Sequence of chain 2.B:
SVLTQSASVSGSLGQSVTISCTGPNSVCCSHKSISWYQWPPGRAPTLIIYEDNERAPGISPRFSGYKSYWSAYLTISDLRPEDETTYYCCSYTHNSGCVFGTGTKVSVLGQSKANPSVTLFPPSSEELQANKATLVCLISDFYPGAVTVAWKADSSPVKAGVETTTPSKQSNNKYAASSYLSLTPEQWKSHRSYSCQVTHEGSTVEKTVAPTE

The small molecule below binds the protein below.
Small molecule (SMILES): CC(=O)N[C@H]1[C@H](O[C@H]2[C@H](O)[C@@H](CO)OC[C@@H]2NC(C)=O)O[C@H](CO)[C@@H](O)[C@@H]1O

Sequence of chain 2.E:
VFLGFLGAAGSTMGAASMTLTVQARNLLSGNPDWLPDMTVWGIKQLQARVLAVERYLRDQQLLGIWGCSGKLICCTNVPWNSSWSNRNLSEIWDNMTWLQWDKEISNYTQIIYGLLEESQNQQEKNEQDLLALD

Binding-site contacts:
Ligand atom C8 contacts residue ASN3 of chain 2.D at 4.4 Å.
Ligand atom C6 contacts residue GLY59 of chain 2.B at 3.6 Å.
Ligand atom O3 contacts residue ASN92 of chain 2.E at 4.1 Å.
Ligand atom C5 contacts residue ASN94 of chain 2.E at 3.7 Å.
Ligand atom C7 contacts residue ARG93 of chain 2.E at 4.4 Å.
Ligand atom C7 contacts residue ASN94 of chain 2.E at 3.1 Å.
Ligand atom O7 contacts residue ARG93 of chain 2.E at 3.2 Å (salt-bridge).
Ligand atom C1 contacts residue SER88 of chain 2.E at 4.2 Å.
Ligand atom C4 contacts residue ASN94 of chain 2.E at 4.2 Å.
Ligand atom C2 contacts residue ASN94 of chain 2.E at 2.4 Å.
Ligand atom O5 contacts residue ARG56 of chain 2.B at 4.4 Å.
Ligand atom C8 contacts residue LEU4 of chain 2.D at 4.1 Å (hydrophobic).
Ligand atom O6 contacts residue ILE60 of chain 2.B at 4.4 Å.
Ligand atom C6 contacts residue ASN94 of chain 2.E at 4.3 Å.
Ligand atom C1 contacts residue ARG56 of chain 2.B at 4.3 Å.
Ligand atom C7 contacts residue ASN92 of chain 2.E at 4.0 Å.
Ligand atom O6 contacts residue ASN94 of chain 2.E at 4.5 Å.
Ligand atom C1 contacts residue ASN94 of chain 2.E at 1.4 Å.
Ligand atom N2 contacts residue ASN92 of chain 2.E at 4.5 Å.
Ligand atom C6 contacts residue ILE60 of chain 2.B at 3.5 Å (hydrophobic).
Ligand atom O6 contacts residue PRO58 of chain 2.B at 4.2 Å.
Ligand atom C8 contacts residue ASN92 of chain 2.E at 3.5 Å.
Ligand atom C5 contacts residue ARG56 of chain 2.B at 3.9 Å.
Ligand atom N2 contacts residue ASN94 of chain 2.E at 2.9 Å (h-bond).
Ligand atom C4 contacts residue ASN92 of chain 2.E at 4.3 Å.
Ligand atom O7 contacts residue ASN94 of chain 2.E at 3.0 Å (h-bond).
Ligand atom C8 contacts residue ASN94 of chain 2.E at 4.2 Å.
Ligand atom C3 contacts residue ASN94 of chain 2.E at 3.8 Å.
Ligand atom O7 contacts residue ASN92 of chain 2.E at 4.4 Å.
Ligand atom C8 contacts residue SER88 of chain 2.E at 4.3 Å.
Ligand atom N2 contacts residue SER88 of chain 2.E at 4.1 Å.
Ligand atom O5 contacts residue ASN94 of chain 2.E at 2.4 Å (h-bond).
Ligand atom C5 contacts residue ILE60 of chain 2.B at 4.3 Å (hydrophobic).
Ligand atom O3 contacts residue SER88 of chain 2.E at 4.5 Å.
Ligand atom O6 contacts residue GLY59 of chain 2.B at 3.0 Å (h-bond).

Sequence of chain 2.D:
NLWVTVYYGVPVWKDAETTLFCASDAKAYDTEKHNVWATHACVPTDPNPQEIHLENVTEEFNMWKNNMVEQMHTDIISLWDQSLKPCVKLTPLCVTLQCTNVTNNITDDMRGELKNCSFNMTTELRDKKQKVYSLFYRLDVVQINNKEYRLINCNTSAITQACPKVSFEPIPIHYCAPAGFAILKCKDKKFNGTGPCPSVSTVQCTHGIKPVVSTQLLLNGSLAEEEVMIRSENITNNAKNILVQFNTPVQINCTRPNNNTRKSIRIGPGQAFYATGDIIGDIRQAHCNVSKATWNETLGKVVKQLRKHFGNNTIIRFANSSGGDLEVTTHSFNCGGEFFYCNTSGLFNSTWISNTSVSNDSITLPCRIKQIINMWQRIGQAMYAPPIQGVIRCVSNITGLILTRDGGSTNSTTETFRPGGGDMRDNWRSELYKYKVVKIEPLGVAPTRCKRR